Binding-site contacts:
Ligand atom C2 contacts residue ASN41 of chain 1.A at 2.4 Å.
Ligand atom N2 contacts residue ASN41 of chain 1.A at 2.8 Å (h-bond).
Ligand atom C7 contacts residue ASN41 of chain 1.A at 3.5 Å.
Ligand atom C1 contacts residue SER43 of chain 1.A at 3.8 Å.
Ligand atom O5 contacts residue SER43 of chain 1.A at 4.1 Å.
Ligand atom C1 contacts residue ASN41 of chain 1.A at 1.4 Å.
Ligand atom C4 contacts residue ASN41 of chain 1.A at 4.2 Å.
Ligand atom C8 contacts residue CYS40 of chain 1.A at 4.1 Å (hydrophobic).
Ligand atom O5 contacts residue ASN41 of chain 1.A at 2.4 Å (h-bond).
Ligand atom C5 contacts residue ASN41 of chain 1.A at 3.7 Å.
Ligand atom C3 contacts residue ASN41 of chain 1.A at 3.8 Å.
Ligand atom O7 contacts residue ASN41 of chain 1.A at 3.9 Å.

The protein below binds the small molecule below.
Small molecule (SMILES): CC(=O)N[C@@H]1[C@@H](O)[C@H](O)[C@@H](CO)O[C@H]1O

Sequence of chain 1.A:
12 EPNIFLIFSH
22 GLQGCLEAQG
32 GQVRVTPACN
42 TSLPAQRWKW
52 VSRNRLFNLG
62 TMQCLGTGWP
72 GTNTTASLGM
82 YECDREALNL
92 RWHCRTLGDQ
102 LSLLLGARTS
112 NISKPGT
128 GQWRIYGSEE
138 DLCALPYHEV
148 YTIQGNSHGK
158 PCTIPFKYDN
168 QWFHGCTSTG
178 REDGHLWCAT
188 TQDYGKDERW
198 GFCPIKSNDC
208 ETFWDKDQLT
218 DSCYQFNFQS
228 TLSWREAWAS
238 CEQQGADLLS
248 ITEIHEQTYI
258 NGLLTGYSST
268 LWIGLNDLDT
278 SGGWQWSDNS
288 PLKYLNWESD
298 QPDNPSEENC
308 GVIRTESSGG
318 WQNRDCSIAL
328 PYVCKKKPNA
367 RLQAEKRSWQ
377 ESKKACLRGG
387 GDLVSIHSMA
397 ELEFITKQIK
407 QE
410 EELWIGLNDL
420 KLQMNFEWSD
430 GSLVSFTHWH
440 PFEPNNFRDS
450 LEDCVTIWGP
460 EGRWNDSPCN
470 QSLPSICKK